Binding-site contacts:
Ligand atom C02 contacts residue ALA186 of chain 1.B at 3.0 Å (hydrophobic).
Ligand atom C05 contacts residue SO41 of chain 1.I at 3.3 Å.
Ligand atom B14 contacts residue GLY189 of chain 1.B at 3.7 Å.
Ligand atom C04 contacts residue SER216 of chain 1.B at 3.8 Å.
Ligand atom C17 contacts residue SER191 of chain 1.B at 2.5 Å.
Ligand atom C02 contacts residue GLY215 of chain 1.B at 3.5 Å.
Ligand atom N03 contacts residue ALA186 of chain 1.B at 3.0 Å (h-bond).
Ligand atom C05 contacts residue ALA186 of chain 1.B at 3.7 Å (hydrophobic).
Ligand atom O15 contacts residue ASP190 of chain 1.B at 3.5 Å (salt-bridge).
Ligand atom C20 contacts residue GLY215 of chain 1.B at 3.5 Å.
Ligand atom C10 contacts residue GLN188 of chain 1.B at 3.7 Å.
Ligand atom C17 contacts residue GLN188 of chain 1.B at 3.6 Å.
Ligand atom N03 contacts residue ASP185 of chain 1.B at 3.0 Å (salt-bridge).
Ligand atom N03 contacts residue GLY215 of chain 1.B at 3.5 Å.
Ligand atom C19 contacts residue TRP214 of chain 1.B at 3.5 Å (hydrophobic).
Ligand atom C13 contacts residue GLY189 of chain 1.B at 3.7 Å.
Ligand atom C07 contacts residue GLN188 of chain 1.B at 3.3 Å.
Ligand atom C04 contacts residue ALA186 of chain 1.B at 3.3 Å (hydrophobic).
Ligand atom N01 contacts residue GLY225 of chain 1.B at 3.1 Å.
Ligand atom C11 contacts residue GLN188 of chain 1.B at 3.7 Å.
Ligand atom B14 contacts residue SER191 of chain 1.B at 1.6 Å.
Ligand atom C18 contacts residue SER213 of chain 1.B at 3.7 Å.
Ligand atom C04 contacts residue GLY217 of chain 1.B at 3.6 Å.
Ligand atom C08 contacts residue GLN188 of chain 1.B at 3.7 Å.
Ligand atom N01 contacts residue ASP185 of chain 1.B at 3.5 Å (salt-bridge).
Ligand atom O16 contacts residue HIS40 of chain 1.B at 3.5 Å (h-bond).
Ligand atom C07 contacts residue CYS187 of chain 1.B at 3.6 Å (hydrophobic).
Ligand atom O15 contacts residue GLY189 of chain 1.B at 2.9 Å (h-bond).
Ligand atom N01 contacts residue TRP214 of chain 1.B at 3.2 Å (h-bond).
Ligand atom C20 contacts residue TRP214 of chain 1.B at 3.6 Å (hydrophobic).
Ligand atom C13 contacts residue SER191 of chain 1.B at 2.2 Å.
Ligand atom C09 contacts residue GLN188 of chain 1.B at 3.5 Å.
Ligand atom N01 contacts residue ALA186 of chain 1.B at 3.5 Å (h-bond).
Ligand atom C02 contacts residue TRP214 of chain 1.B at 3.6 Å (hydrophobic).
Ligand atom C04 contacts residue ASP185 of chain 1.B at 3.6 Å.
Ligand atom C07 contacts residue SO41 of chain 1.I at 3.5 Å.
Ligand atom O15 contacts residue SER191 of chain 1.B at 2.4 Å (h-bond).
Ligand atom O16 contacts residue SER191 of chain 1.B at 2.1 Å (h-bond).
Ligand atom C12 contacts residue SER191 of chain 1.B at 3.5 Å.
Ligand atom C20 contacts residue ALA186 of chain 1.B at 3.5 Å (hydrophobic).

Sequence of chain 1.B:
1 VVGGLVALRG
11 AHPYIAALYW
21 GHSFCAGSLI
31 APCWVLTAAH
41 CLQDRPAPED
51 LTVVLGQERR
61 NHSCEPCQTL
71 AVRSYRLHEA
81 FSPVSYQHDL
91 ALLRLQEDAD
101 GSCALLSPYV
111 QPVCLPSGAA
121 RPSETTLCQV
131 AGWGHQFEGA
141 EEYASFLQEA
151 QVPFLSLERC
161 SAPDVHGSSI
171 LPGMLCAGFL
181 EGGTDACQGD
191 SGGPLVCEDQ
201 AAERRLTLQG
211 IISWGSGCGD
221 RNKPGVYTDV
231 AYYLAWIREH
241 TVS

The protein below binds the small molecule below.
Small molecule (SMILES): Nc1nccc2cc(-c3cccc(B(O)O)c3)ccc12